Binding-site contacts:
Ligand atom C3 contacts residue LEU131 of chain 1.A at 3.9 Å (hydrophobic).
Ligand atom C8 contacts residue LEU131 of chain 1.A at 3.8 Å (hydrophobic).
Ligand atom O5 contacts residue LYS115 of chain 1.A at 3.7 Å.
Ligand atom O2 contacts residue ILE110 of chain 1.A at 4.1 Å.
Ligand atom O7 contacts residue ASN123 of chain 1.A at 3.9 Å.
Ligand atom C1 contacts residue THR125 of chain 1.A at 3.7 Å.
Ligand atom C2 contacts residue THR125 of chain 1.A at 3.8 Å.
Ligand atom O1S6 contacts residue TYR112 of chain 1.A at 3.7 Å.
Ligand atom C8 contacts residue ASN123 of chain 1.A at 4.0 Å.
Ligand atom O6 contacts residue LEU82 of chain 1.A at 3.9 Å.
Ligand atom O3S6 contacts residue LYS113 of chain 1.A at 3.6 Å.
Ligand atom O6 contacts residue LYS115 of chain 1.A at 3.6 Å (salt-bridge).
Ligand atom C1 contacts residue LYS115 of chain 1.A at 3.9 Å.
Ligand atom S6 contacts residue LYS113 of chain 1.A at 3.8 Å.
Ligand atom C2 contacts residue VAL111 of chain 1.A at 3.5 Å (hydrophobic).
Ligand atom N2 contacts residue THR125 of chain 1.A at 3.3 Å.
Ligand atom C5 contacts residue ASN123 of chain 1.A at 3.6 Å.
Ligand atom C3 contacts residue THR125 of chain 1.A at 3.8 Å.
Ligand atom C5 contacts residue TYR112 of chain 1.A at 4.1 Å (hydrophobic).
Ligand atom O7 contacts residue LEU131 of chain 1.A at 3.8 Å.
Ligand atom O6 contacts residue LYS113 of chain 1.A at 3.6 Å.
Ligand atom C8 contacts residue LYS113 of chain 1.A at 3.5 Å.
Ligand atom C8 contacts residue TYR114 of chain 1.A at 4.0 Å (hydrophobic).
Ligand atom O1S6 contacts residue LYS113 of chain 1.A at 2.9 Å (salt-bridge).
Ligand atom C6 contacts residue LYS113 of chain 1.A at 3.5 Å.
Ligand atom O6 contacts residue TYR114 of chain 1.A at 3.1 Å.
Ligand atom C2 contacts residue ASN123 of chain 1.A at 2.5 Å.
Ligand atom C7 contacts residue LEU131 of chain 1.A at 4.0 Å (hydrophobic).
Ligand atom C1 contacts residue ASN123 of chain 1.A at 1.4 Å.
Ligand atom O4 contacts residue THR125 of chain 1.A at 3.9 Å.
Ligand atom C6 contacts residue TYR114 of chain 1.A at 4.1 Å (hydrophobic).
Ligand atom O2 contacts residue LEU131 of chain 1.A at 3.7 Å.
Ligand atom O4 contacts residue VAL111 of chain 1.A at 4.0 Å.
Ligand atom O4 contacts residue TYR112 of chain 1.A at 3.3 Å.
Ligand atom C7 contacts residue ASN123 of chain 1.A at 3.6 Å.
Ligand atom N2 contacts residue ASN123 of chain 1.A at 3.0 Å (h-bond).
Ligand atom O2 contacts residue VAL111 of chain 1.A at 3.0 Å (h-bond).
Ligand atom O5 contacts residue ASN123 of chain 1.A at 2.3 Å (h-bond).
Ligand atom C3 contacts residue ASN123 of chain 1.A at 3.8 Å.
Ligand atom O7 contacts residue VAL118 of chain 1.A at 3.7 Å.

The protein below binds the small molecule below.
Small molecule (SMILES): CC(=O)N[C@H]1[C@H](O[C@H]2[C@H](O)[C@@H](NC(C)=O)CO[C@@H]2CO)O[C@H](CO[C@H]2O[C@H](CO)[C@@H](O)[C@H](O)[C@@H]2O)[C@@H](O[C@H]2O[C@H](CO)[C@@H](O)[C@H](O)[C@@H]2O)[C@@H]1O[C@@H]1O[C@H](CS(=O)(=O)O)[C@@H](O[C@@H]2O[C@H](CO)[C@@H](O)[C@H](O)[C@H]2O)[C@H](O)[C@H]1O

Sequence of chain 1.A:
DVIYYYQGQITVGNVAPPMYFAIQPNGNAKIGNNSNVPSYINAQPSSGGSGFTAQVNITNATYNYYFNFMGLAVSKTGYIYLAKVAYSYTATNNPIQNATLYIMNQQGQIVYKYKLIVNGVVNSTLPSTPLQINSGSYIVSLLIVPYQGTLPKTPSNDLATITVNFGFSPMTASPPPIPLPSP